Binding-site contacts:
Ligand atom O4 contacts residue GLN169 of chain 1.A at 2.7 Å (h-bond).
Ligand atom C8 contacts residue CYS45 of chain 1.A at 3.7 Å (hydrophobic).
Ligand atom C2 contacts residue ILE212 of chain 1.A at 3.7 Å (hydrophobic).
Ligand atom C9 contacts residue SER125 of chain 1.A at 3.2 Å.
Ligand atom O4 contacts residue ALA167 of chain 1.A at 3.8 Å.
Ligand atom C3 contacts residue ALA172 of chain 1.A at 3.6 Å (hydrophobic).
Ligand atom O2 contacts residue SER126 of chain 1.A at 2.8 Å (h-bond).
Ligand atom C10 contacts residue PRO164 of chain 1.A at 3.9 Å (hydrophobic).
Ligand atom O1 contacts residue CYS45 of chain 1.A at 3.9 Å.
Ligand atom C9 contacts residue SER126 of chain 1.A at 3.8 Å.
Ligand atom O2 contacts residue SER125 of chain 1.A at 3.0 Å.
Ligand atom C2 contacts residue PRO164 of chain 1.A at 3.5 Å (hydrophobic).
Ligand atom O2 contacts residue GLY44 of chain 1.A at 3.6 Å.
Ligand atom C10 contacts residue ALA172 of chain 1.A at 3.9 Å (hydrophobic).
Ligand atom C9 contacts residue CYS45 of chain 1.A at 3.4 Å (hydrophobic).
Ligand atom C5 contacts residue SER162 of chain 1.A at 3.5 Å.
Ligand atom O1 contacts residue HIS265 of chain 1.A at 3.0 Å.
Ligand atom C4 contacts residue SER163 of chain 1.A at 3.7 Å.
Ligand atom C3 contacts residue GLN169 of chain 1.A at 3.8 Å.
Ligand atom O1 contacts residue SER125 of chain 1.A at 3.5 Å.
Ligand atom O3 contacts residue PRO164 of chain 1.A at 3.7 Å.
Ligand atom C1 contacts residue MET129 of chain 1.A at 4.0 Å (hydrophobic).
Ligand atom O4 contacts residue ALA172 of chain 1.A at 3.5 Å.
Ligand atom O2 contacts residue CYS45 of chain 1.A at 2.8 Å (h-bond).
Ligand atom O3 contacts residue ALA172 of chain 1.A at 3.3 Å.
Ligand atom O4 contacts residue SER163 of chain 1.A at 3.6 Å (h-bond).
Ligand atom C5 contacts residue PRO164 of chain 1.A at 4.0 Å (hydrophobic).
Ligand atom O3 contacts residue GLN169 of chain 1.A at 3.0 Å (h-bond).
Ligand atom C5 contacts residue SER163 of chain 1.A at 3.7 Å.
Ligand atom C10 contacts residue VAL211 of chain 1.A at 3.5 Å (hydrophobic).
Ligand atom C6 contacts residue SER162 of chain 1.A at 3.4 Å.
Ligand atom C4 contacts residue ALA172 of chain 1.A at 3.7 Å (hydrophobic).
Ligand atom C3 contacts residue PRO164 of chain 1.A at 3.7 Å (hydrophobic).
Ligand atom C10 contacts residue GLN169 of chain 1.A at 3.9 Å.
Ligand atom C4 contacts residue PRO164 of chain 1.A at 3.8 Å (hydrophobic).
Ligand atom C7 contacts residue CYS45 of chain 1.A at 3.4 Å (hydrophobic).
Ligand atom C1 contacts residue ILE212 of chain 1.A at 3.9 Å (hydrophobic).
Ligand atom C6 contacts residue MET129 of chain 1.A at 3.7 Å (hydrophobic).
Ligand atom C4 contacts residue GLN169 of chain 1.A at 3.7 Å.
Ligand atom C7 contacts residue MET129 of chain 1.A at 4.0 Å (hydrophobic).

This small molecule binds to this protein.
Small molecule (SMILES): COc1cc(/C=C/C(=O)O)ccc1O

Sequence of chain 1.A:
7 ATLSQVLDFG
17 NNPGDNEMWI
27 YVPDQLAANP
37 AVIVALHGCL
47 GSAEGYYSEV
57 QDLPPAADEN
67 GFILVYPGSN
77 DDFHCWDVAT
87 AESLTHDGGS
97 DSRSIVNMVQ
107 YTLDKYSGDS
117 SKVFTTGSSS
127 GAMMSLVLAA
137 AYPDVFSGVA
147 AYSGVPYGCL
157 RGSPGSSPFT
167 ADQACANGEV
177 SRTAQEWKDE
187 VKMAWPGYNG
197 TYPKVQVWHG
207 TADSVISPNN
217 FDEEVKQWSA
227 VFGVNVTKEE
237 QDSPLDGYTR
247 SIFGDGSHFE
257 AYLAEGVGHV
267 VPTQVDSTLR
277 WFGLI